A protein and the small-molecule ligand that binds it are described below.
Small molecule (SMILES): CC(=O)N[C@@H]1[C@@H](O)[C@H](O)[C@@H](CO)O[C@H]1O

Binding-site contacts:
Ligand atom N2 contacts residue HIS655 of chain 1.G at 4.1 Å.
Ligand atom C7 contacts residue ASN657 of chain 1.G at 3.7 Å.
Ligand atom C4 contacts residue ASN657 of chain 1.G at 4.2 Å.
Ligand atom C8 contacts residue HIS655 of chain 1.G at 3.1 Å.
Ligand atom C8 contacts residue VAL656 of chain 1.G at 4.0 Å (hydrophobic).
Ligand atom O5 contacts residue ASN657 of chain 1.G at 2.4 Å (h-bond).
Ligand atom C8 contacts residue ASN657 of chain 1.G at 4.2 Å.
Ligand atom C3 contacts residue ASN657 of chain 1.G at 3.8 Å.
Ligand atom C2 contacts residue ASN657 of chain 1.G at 2.5 Å.
Ligand atom C5 contacts residue ASN657 of chain 1.G at 3.6 Å.
Ligand atom O7 contacts residue ASN657 of chain 1.G at 4.1 Å.
Ligand atom C7 contacts residue HIS655 of chain 1.G at 4.4 Å.
Ligand atom N2 contacts residue ASN657 of chain 1.G at 2.9 Å (h-bond).
Ligand atom C1 contacts residue ASN657 of chain 1.G at 1.4 Å.

Sequence of chain 1.G:
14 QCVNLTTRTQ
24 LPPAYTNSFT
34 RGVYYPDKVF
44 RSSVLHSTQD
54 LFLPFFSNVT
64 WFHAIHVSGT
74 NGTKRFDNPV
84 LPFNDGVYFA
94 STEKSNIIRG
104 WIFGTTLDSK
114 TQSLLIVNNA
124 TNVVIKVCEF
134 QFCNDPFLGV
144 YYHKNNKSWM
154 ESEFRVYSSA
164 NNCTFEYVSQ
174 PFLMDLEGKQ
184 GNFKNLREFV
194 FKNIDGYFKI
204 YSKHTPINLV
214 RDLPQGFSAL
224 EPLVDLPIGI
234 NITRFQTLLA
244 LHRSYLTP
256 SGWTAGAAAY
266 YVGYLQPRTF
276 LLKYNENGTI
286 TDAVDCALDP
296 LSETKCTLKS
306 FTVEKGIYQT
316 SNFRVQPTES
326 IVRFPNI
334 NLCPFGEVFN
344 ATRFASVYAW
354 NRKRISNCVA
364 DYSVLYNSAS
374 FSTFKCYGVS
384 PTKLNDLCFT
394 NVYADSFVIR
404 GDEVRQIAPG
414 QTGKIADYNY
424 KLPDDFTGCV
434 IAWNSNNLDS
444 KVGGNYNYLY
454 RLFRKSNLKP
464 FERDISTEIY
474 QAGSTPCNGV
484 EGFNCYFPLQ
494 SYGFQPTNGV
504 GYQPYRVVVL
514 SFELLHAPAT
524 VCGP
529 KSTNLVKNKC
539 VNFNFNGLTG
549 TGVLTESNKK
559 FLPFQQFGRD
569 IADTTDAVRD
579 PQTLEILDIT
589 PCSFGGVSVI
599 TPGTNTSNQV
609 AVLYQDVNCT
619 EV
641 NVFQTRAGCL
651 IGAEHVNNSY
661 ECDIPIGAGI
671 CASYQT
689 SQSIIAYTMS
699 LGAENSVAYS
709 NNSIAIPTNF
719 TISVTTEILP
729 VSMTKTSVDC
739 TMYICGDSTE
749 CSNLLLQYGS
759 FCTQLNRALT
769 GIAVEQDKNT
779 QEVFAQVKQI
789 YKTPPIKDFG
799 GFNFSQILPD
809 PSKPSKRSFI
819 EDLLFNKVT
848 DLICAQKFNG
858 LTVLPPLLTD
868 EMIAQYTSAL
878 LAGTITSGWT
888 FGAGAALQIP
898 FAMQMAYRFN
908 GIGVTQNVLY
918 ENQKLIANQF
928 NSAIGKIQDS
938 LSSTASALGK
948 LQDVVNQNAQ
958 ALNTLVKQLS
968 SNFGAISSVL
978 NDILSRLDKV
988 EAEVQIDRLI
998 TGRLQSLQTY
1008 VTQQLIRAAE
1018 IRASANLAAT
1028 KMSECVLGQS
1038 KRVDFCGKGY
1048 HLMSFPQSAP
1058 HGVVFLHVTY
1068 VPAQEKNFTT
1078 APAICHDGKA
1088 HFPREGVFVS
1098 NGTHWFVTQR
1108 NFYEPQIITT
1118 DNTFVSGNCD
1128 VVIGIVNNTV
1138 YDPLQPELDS